Binding-site contacts:
Ligand atom CB contacts residue ARG49 of chain 3.A at 3.5 Å.
Ligand atom CB contacts residue ILE39 of chain 3.A at 3.6 Å (hydrophobic).
Ligand atom CA contacts residue ASP258 of chain 3.A at 3.7 Å.
Ligand atom N contacts residue ARG49 of chain 3.A at 3.0 Å (salt-bridge).
Ligand atom NH2 contacts residue ARG50 of chain 3.A at 3.3 Å (salt-bridge).
Ligand atom N contacts residue ILE39 of chain 3.A at 3.7 Å.
Ligand atom O contacts residue ARG43 of chain 3.A at 3.1 Å (salt-bridge).
Ligand atom N contacts residue ASP258 of chain 3.A at 2.9 Å (salt-bridge).
Ligand atom N contacts residue ARG49 of chain 3.A at 3.6 Å.
Ligand atom C contacts residue ASP258 of chain 3.A at 3.6 Å.
Ligand atom CB contacts residue ARG50 of chain 3.A at 3.7 Å.
Ligand atom C contacts residue ILE39 of chain 3.A at 3.6 Å (hydrophobic).
Ligand atom OG1 contacts residue ILE39 of chain 3.A at 3.5 Å.
Ligand atom O contacts residue ARG50 of chain 3.A at 3.6 Å.
Ligand atom NH1 contacts residue ASP228 of chain 3.A at 2.7 Å (salt-bridge).
Ligand atom CB contacts residue MET259 of chain 3.A at 3.8 Å (hydrophobic).
Ligand atom CD contacts residue ARG50 of chain 3.A at 3.6 Å.
Ligand atom N contacts residue ARG49 of chain 3.A at 3.6 Å.
Ligand atom CA contacts residue ARG49 of chain 3.A at 3.5 Å.
Ligand atom CG2 contacts residue MET259 of chain 3.A at 3.7 Å (hydrophobic).
Ligand atom CA contacts residue ARG50 of chain 3.A at 3.5 Å.
Ligand atom C contacts residue ARG49 of chain 3.A at 3.4 Å.
Ligand atom CD2 contacts residue ASP258 of chain 3.A at 3.5 Å.
Ligand atom O contacts residue ARG43 of chain 3.A at 3.0 Å (salt-bridge).
Ligand atom OG1 contacts residue MET259 of chain 3.A at 2.8 Å (h-bond).
Ligand atom CD2 contacts residue ARG43 of chain 3.A at 3.7 Å.
Ligand atom CG2 contacts residue ALA42 of chain 3.A at 3.7 Å (hydrophobic).
Ligand atom CA contacts residue ASP258 of chain 3.A at 3.7 Å.
Ligand atom O contacts residue ARG49 of chain 3.A at 3.1 Å (salt-bridge).
Ligand atom C contacts residue ASP258 of chain 3.A at 3.7 Å.
Ligand atom NE contacts residue ASP53 of chain 3.A at 3.7 Å.
Ligand atom N contacts residue ASP258 of chain 3.A at 2.8 Å (salt-bridge).
Ligand atom CB contacts residue ASP258 of chain 3.A at 3.7 Å.
Ligand atom NH1 contacts residue THR246 of chain 3.A at 3.0 Å (h-bond).
Ligand atom OG1 contacts residue ASP258 of chain 3.A at 3.3 Å.
Ligand atom CA contacts residue ASP258 of chain 3.A at 3.5 Å.
Ligand atom O contacts residue ILE39 of chain 3.A at 3.6 Å.
Ligand atom CD contacts residue LEU52 of chain 3.A at 3.5 Å (hydrophobic).
Ligand atom N contacts residue ASP258 of chain 3.A at 3.0 Å (salt-bridge).
Ligand atom CB contacts residue ASP258 of chain 3.A at 3.5 Å.

Sequence of chain 3.A:
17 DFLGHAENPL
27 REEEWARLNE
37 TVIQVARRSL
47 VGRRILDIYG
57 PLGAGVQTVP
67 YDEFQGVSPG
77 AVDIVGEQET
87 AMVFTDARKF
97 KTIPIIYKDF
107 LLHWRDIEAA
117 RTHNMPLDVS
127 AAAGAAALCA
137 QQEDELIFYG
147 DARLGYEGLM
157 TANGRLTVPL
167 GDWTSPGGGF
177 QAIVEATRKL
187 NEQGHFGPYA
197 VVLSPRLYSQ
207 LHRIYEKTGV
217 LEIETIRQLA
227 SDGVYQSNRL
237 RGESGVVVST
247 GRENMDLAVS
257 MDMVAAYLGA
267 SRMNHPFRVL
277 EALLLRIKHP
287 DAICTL

The protein below binds the small molecule below.
Small molecule (SMILES): CC(C)C[C@H](NC(=O)CN)C(=O)N[C@H](C(=O)N[C@H](C(=O)NCC(=O)N[C@@H](CO)C(=O)N[C@@H](CC(C)C)C(=O)N[C@@H](CCCN=C(N)N)C(=O)NCC=O)C(C)C)[C@@H](C)O